Binding-site contacts:
Ligand atom C6 contacts residue VAL55 of chain 1.E at 3.8 Å (hydrophobic).
Ligand atom O6 contacts residue VAL55 of chain 1.E at 4.1 Å.
Ligand atom O6 contacts residue GLU53 of chain 1.E at 2.6 Å (salt-bridge).
Ligand atom C8 contacts residue ASP192 of chain 1.E at 3.7 Å.
Ligand atom C5 contacts residue VAL55 of chain 1.E at 4.4 Å (hydrophobic).
Ligand atom C6 contacts residue GLU53 of chain 1.E at 3.4 Å.
Ligand atom C5 contacts residue ASN203 of chain 1.E at 3.7 Å.
Ligand atom O5 contacts residue VAL55 of chain 1.E at 4.0 Å.
Ligand atom N2 contacts residue ASN191 of chain 1.E at 3.0 Å (h-bond).
Ligand atom C1 contacts residue ASN203 of chain 1.E at 1.4 Å.
Ligand atom C8 contacts residue ASN191 of chain 1.E at 3.7 Å.
Ligand atom C2 contacts residue ASN203 of chain 1.E at 2.5 Å.
Ligand atom C8 contacts residue GLU193 of chain 1.E at 3.6 Å.
Ligand atom O6 contacts residue ASN191 of chain 1.E at 3.5 Å (h-bond).
Ligand atom C3 contacts residue ASN203 of chain 1.E at 3.8 Å.
Ligand atom O5 contacts residue ASN203 of chain 1.E at 2.4 Å (h-bond).
Ligand atom C7 contacts residue ASN203 of chain 1.E at 3.4 Å.
Ligand atom C7 contacts residue ASN191 of chain 1.E at 3.8 Å.
Ligand atom O3 contacts residue ASN191 of chain 1.E at 4.4 Å.
Ligand atom C4 contacts residue ASN203 of chain 1.E at 4.3 Å.
Ligand atom N2 contacts residue ASN203 of chain 1.E at 3.0 Å (h-bond).
Ligand atom O7 contacts residue ASN203 of chain 1.E at 3.5 Å (h-bond).
Ligand atom C8 contacts residue ASN203 of chain 1.E at 4.5 Å.
Ligand atom C2 contacts residue ASN191 of chain 1.E at 3.8 Å.

The protein below binds the small molecule below.
Small molecule (SMILES): CC(=O)N[C@H]1[C@H](O[C@H]2[C@H](O)[C@@H](NC(C)=O)CO[C@@H]2CO)O[C@H](CO)[C@@H](O[C@@H]2O[C@H](CO)[C@@H](O)[C@H](O)[C@@H]2O)[C@@H]1O

Sequence of chain 1.E:
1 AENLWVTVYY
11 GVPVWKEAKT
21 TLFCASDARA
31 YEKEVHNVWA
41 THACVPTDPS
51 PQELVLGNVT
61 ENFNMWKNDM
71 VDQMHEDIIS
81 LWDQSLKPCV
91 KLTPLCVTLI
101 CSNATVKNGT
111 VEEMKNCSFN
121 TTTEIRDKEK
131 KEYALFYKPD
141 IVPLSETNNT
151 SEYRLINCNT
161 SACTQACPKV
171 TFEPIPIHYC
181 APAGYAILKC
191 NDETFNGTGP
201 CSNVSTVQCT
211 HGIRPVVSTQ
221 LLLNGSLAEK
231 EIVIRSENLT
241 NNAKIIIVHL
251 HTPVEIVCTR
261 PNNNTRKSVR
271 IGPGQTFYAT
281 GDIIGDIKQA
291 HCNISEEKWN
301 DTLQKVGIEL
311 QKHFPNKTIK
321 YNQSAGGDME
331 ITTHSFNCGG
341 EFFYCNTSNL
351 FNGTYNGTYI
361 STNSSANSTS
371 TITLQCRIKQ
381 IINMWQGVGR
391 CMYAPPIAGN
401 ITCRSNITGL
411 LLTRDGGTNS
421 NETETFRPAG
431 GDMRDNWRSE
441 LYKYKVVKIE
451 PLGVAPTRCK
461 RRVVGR